Binding-site contacts:
Ligand atom C26 contacts residue GLY13 of chain 1.A at 3.5 Å.
Ligand atom C8 contacts residue ALA31 of chain 1.A at 3.5 Å (hydrophobic).
Ligand atom C9 contacts residue LEU134 of chain 1.A at 3.8 Å (hydrophobic).
Ligand atom O5 contacts residue GLU81 of chain 1.A at 3.6 Å.
Ligand atom O6 contacts residue LEU134 of chain 1.A at 3.9 Å.
Ligand atom C23 contacts residue ASP86 of chain 1.A at 3.8 Å.
Ligand atom C5 contacts residue LEU134 of chain 1.A at 3.8 Å (hydrophobic).
Ligand atom O5 contacts residue PHE82 of chain 1.A at 3.3 Å.
Ligand atom C4 contacts residue LEU83 of chain 1.A at 3.8 Å (hydrophobic).
Ligand atom C17 contacts residue VAL18 of chain 1.A at 3.8 Å (hydrophobic).
Ligand atom C26 contacts residue GLU12 of chain 1.A at 3.8 Å.
Ligand atom C8 contacts residue LEU134 of chain 1.A at 3.8 Å (hydrophobic).
Ligand atom N1 contacts residue GLU81 of chain 1.A at 2.8 Å (salt-bridge).
Ligand atom C28 contacts residue ASP86 of chain 1.A at 3.2 Å.
Ligand atom C7 contacts residue LEU134 of chain 1.A at 3.5 Å (hydrophobic).
Ligand atom C27 contacts residue GLN131 of chain 1.A at 3.4 Å.
Ligand atom O6 contacts residue GLN131 of chain 1.A at 3.3 Å (h-bond).
Ligand atom C6 contacts residue LEU134 of chain 1.A at 3.7 Å (hydrophobic).
Ligand atom N4 contacts residue GLN131 of chain 1.A at 2.9 Å (h-bond).
Ligand atom C10 contacts residue LEU134 of chain 1.A at 3.5 Å (hydrophobic).
Ligand atom C8 contacts residue GLU81 of chain 1.A at 3.5 Å.
Ligand atom C9 contacts residue PHE80 of chain 1.A at 3.7 Å (hydrophobic).
Ligand atom O5 contacts residue LEU83 of chain 1.A at 2.6 Å (h-bond).
Ligand atom N4 contacts residue ASP86 of chain 1.A at 2.8 Å (salt-bridge).
Ligand atom C8 contacts residue LEU83 of chain 1.A at 3.7 Å (hydrophobic).
Ligand atom C15 contacts residue LYS33 of chain 1.A at 3.4 Å.
Ligand atom C15 contacts residue ASP145 of chain 1.A at 3.5 Å.
Ligand atom C24 contacts residue ASP86 of chain 1.A at 3.4 Å.
Ligand atom C9 contacts residue GLU81 of chain 1.A at 3.8 Å.
Ligand atom C9 contacts residue ALA31 of chain 1.A at 3.6 Å (hydrophobic).
Ligand atom N1 contacts residue ALA31 of chain 1.A at 3.2 Å.
Ligand atom C5 contacts residue ILE10 of chain 1.A at 3.7 Å (hydrophobic).
Ligand atom N1 contacts residue LEU134 of chain 1.A at 3.9 Å.
Ligand atom O4 contacts residue GLY11 of chain 1.A at 3.5 Å.
Ligand atom C3 contacts residue LEU83 of chain 1.A at 3.8 Å (hydrophobic).
Ligand atom C3 contacts residue HIS84 of chain 1.A at 3.5 Å.
Ligand atom C22 contacts residue GLN131 of chain 1.A at 3.5 Å.
Ligand atom C25 contacts residue ILE10 of chain 1.A at 3.6 Å (hydrophobic).
Ligand atom C23 contacts residue GLN131 of chain 1.A at 3.8 Å.
Ligand atom C1 contacts residue ILE10 of chain 1.A at 3.8 Å (hydrophobic).

The small molecule below binds the protein below.
Small molecule (SMILES): CN[C@@H]1C[C@H]2O[C@@](C)([C@@H]1OC)n1c3ccccc3c3c4c(c5c6ccccc6n2c5c31)C(=O)NC4

Sequence of chain 1.A:
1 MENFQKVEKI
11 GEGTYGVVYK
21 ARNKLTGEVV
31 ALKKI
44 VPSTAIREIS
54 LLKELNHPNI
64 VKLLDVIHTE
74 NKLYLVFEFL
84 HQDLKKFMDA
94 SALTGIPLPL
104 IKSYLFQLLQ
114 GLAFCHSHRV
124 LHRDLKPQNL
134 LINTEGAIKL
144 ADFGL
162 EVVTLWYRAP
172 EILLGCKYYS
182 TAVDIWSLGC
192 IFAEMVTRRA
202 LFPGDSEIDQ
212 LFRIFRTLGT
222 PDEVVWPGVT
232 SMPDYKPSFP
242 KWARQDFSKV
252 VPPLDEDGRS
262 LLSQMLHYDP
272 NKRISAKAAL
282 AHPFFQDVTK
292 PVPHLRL